Sequence of chain 1.B:
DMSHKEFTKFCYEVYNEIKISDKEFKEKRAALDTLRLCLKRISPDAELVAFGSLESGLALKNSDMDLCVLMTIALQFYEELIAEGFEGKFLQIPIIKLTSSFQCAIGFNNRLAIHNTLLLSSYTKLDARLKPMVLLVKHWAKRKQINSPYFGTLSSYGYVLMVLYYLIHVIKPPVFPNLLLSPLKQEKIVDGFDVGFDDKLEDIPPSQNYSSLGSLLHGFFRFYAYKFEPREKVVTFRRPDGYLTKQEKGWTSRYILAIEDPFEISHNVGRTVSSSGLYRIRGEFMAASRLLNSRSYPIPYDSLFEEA

A protein and the small-molecule ligand that binds it are described below.
Small molecule (SMILES): O=c1ccn([C@@H]2O[C@H](COP(=O)(O)NP(=O)(O)OP(=O)(O)O)[C@@H](O)[C@H]2O)c(=O)[nH]1

Binding-site contacts:
Ligand atom N3A contacts residue SER175 of chain 1.B at 3.6 Å.
Ligand atom O2B contacts residue SER54 of chain 1.B at 2.8 Å (h-bond).
Ligand atom C5 contacts residue TYR176 of chain 1.B at 3.5 Å (hydrophobic).
Ligand atom O4 contacts residue TYR176 of chain 1.B at 3.9 Å.
Ligand atom O2' contacts residue THR136 of chain 1.B at 3.2 Å (h-bond).
Ligand atom C4' contacts residue GLY53 of chain 1.B at 3.9 Å.
Ligand atom O1A contacts residue TYR176 of chain 1.B at 2.9 Å (h-bond).
Ligand atom C6 contacts residue TYR176 of chain 1.B at 3.8 Å (hydrophobic).
Ligand atom O2B contacts residue LYS157 of chain 1.B at 3.6 Å.
Ligand atom O3G contacts residue SER175 of chain 1.B at 2.3 Å (h-bond).
Ligand atom O3' contacts residue TYR176 of chain 1.B at 3.9 Å.
Ligand atom PG contacts residue LYS161 of chain 1.B at 3.8 Å.
Ligand atom O4 contacts residue HIS300 of chain 1.B at 3.0 Å (h-bond).
Ligand atom O3G contacts residue ASN166 of chain 1.B at 3.7 Å.
Ligand atom C2' contacts residue ASN135 of chain 1.B at 3.2 Å.
Ligand atom O1A contacts residue SER175 of chain 1.B at 3.4 Å (h-bond).
Ligand atom O4' contacts residue PHE52 of chain 1.B at 3.7 Å.
Ligand atom C3' contacts residue TYR176 of chain 1.B at 3.9 Å (hydrophobic).
Ligand atom N3 contacts residue TYR176 of chain 1.B at 3.5 Å.
Ligand atom O3B contacts residue SER175 of chain 1.B at 3.2 Å.
Ligand atom O3G contacts residue LYS161 of chain 1.B at 2.6 Å (salt-bridge).
Ligand atom N1 contacts residue MG1 of chain 1.J at 3.6 Å.
Ligand atom O2 contacts residue ASN135 of chain 1.B at 2.8 Å (h-bond).
Ligand atom O2' contacts residue ASN135 of chain 1.B at 2.7 Å (h-bond).
Ligand atom O4 contacts residue VAL302 of chain 1.B at 3.9 Å.
Ligand atom C5' contacts residue ASP67 of chain 1.B at 3.9 Å.
Ligand atom O1B contacts residue ASP65 of chain 1.B at 3.2 Å (salt-bridge).
Ligand atom C2 contacts residue TYR176 of chain 1.B at 3.8 Å (hydrophobic).
Ligand atom C1' contacts residue MG1 of chain 1.J at 3.8 Å.
Ligand atom O2' contacts residue PHE52 of chain 1.B at 3.7 Å.
Ligand atom O1G contacts residue SER175 of chain 1.B at 3.9 Å.
Ligand atom C2 contacts residue MG1 of chain 1.J at 3.7 Å.
Ligand atom O3' contacts residue GLY53 of chain 1.B at 3.5 Å.
Ligand atom C4 contacts residue TYR176 of chain 1.B at 3.4 Å (hydrophobic).
Ligand atom O2G contacts residue ASP65 of chain 1.B at 3.2 Å (salt-bridge).
Ligand atom O1A contacts residue SER174 of chain 1.B at 3.7 Å.
Ligand atom O3B contacts residue LYS157 of chain 1.B at 3.7 Å.
Ligand atom PG contacts residue SER175 of chain 1.B at 3.2 Å.
Ligand atom O2' contacts residue ALA132 of chain 1.B at 3.4 Å (h-bond).
Ligand atom O2G contacts residue LYS161 of chain 1.B at 3.8 Å.